Binding-site contacts:
Ligand atom O contacts residue ARG87 of chain 1.C at 4.5 Å.
Ligand atom OXT contacts residue GLY1 of chain 1.F at 2.8 Å (h-bond).
Ligand atom OXT contacts residue SER89 of chain 1.C at 4.1 Å.
Ligand atom OXT contacts residue ARG87 of chain 1.C at 3.1 Å (salt-bridge).
Ligand atom C contacts residue GLY1 of chain 1.F at 3.7 Å.
Ligand atom C contacts residue SER89 of chain 1.C at 4.2 Å.
Ligand atom O contacts residue GLY1 of chain 1.F at 3.9 Å.
Ligand atom N contacts residue ARG87 of chain 1.C at 3.2 Å (salt-bridge).
Ligand atom C contacts residue ARG87 of chain 1.C at 3.7 Å.
Ligand atom CA contacts residue ARG87 of chain 1.C at 3.9 Å.
Ligand atom O contacts residue SER89 of chain 1.C at 3.2 Å.

This protein binds this small molecule.
Small molecule (SMILES): NCC(=O)O

Sequence of chain 1.C:
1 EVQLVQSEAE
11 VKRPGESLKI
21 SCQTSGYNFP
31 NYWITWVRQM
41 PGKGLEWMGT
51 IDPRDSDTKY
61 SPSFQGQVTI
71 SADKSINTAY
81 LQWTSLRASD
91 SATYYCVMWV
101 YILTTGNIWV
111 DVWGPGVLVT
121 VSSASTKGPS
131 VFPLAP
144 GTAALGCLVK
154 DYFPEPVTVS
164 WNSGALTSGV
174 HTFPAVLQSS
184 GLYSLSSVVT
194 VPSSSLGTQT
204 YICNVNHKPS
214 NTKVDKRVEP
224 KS